Sequence of chain 1.M:
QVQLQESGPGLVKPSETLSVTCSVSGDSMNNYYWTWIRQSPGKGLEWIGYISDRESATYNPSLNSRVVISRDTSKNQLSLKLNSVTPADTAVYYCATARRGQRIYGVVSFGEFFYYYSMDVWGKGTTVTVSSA

Sequence of chain 1.A:
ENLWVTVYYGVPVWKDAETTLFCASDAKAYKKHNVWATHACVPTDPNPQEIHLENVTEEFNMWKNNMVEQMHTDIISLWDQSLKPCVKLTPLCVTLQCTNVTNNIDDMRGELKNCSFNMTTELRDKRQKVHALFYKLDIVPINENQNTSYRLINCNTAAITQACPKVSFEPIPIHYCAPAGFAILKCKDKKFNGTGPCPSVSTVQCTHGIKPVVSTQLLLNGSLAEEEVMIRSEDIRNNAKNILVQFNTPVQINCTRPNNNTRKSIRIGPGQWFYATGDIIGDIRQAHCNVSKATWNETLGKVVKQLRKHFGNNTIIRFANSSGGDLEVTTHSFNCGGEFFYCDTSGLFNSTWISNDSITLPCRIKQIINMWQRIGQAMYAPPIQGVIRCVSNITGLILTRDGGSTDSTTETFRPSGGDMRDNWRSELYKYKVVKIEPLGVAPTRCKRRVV

Binding-site contacts:
Ligand atom C4 contacts residue GLY106 of chain 1.M at 3.6 Å.
Ligand atom N2 contacts residue HIS288 of chain 1.A at 3.1 Å (h-bond).
Ligand atom C2 contacts residue HIS288 of chain 1.A at 3.9 Å.
Ligand atom O7 contacts residue ARG389 of chain 1.A at 4.0 Å.
Ligand atom C2 contacts residue ASN290 of chain 1.A at 2.4 Å.
Ligand atom N2 contacts residue ASN290 of chain 1.A at 2.9 Å (h-bond).
Ligand atom O2 contacts residue GLN45 of chain 1.P at 3.9 Å.
Ligand atom O3 contacts residue ASN44 of chain 1.P at 4.0 Å.
Ligand atom C8 contacts residue ASN290 of chain 1.A at 3.4 Å.
Ligand atom O7 contacts residue VAL108 of chain 1.M at 3.1 Å (h-bond).
Ligand atom O2 contacts residue ASP60 of chain 1.P at 3.7 Å.
Ligand atom C2 contacts residue ASP60 of chain 1.P at 3.8 Å.
Ligand atom C5 contacts residue ASN290 of chain 1.A at 3.7 Å.
Ligand atom O4 contacts residue ASP60 of chain 1.P at 3.1 Å (salt-bridge).
Ligand atom O3 contacts residue ASN43 of chain 1.P at 3.9 Å.
Ligand atom C1 contacts residue ASP60 of chain 1.P at 3.8 Å.
Ligand atom O3 contacts residue ASP60 of chain 1.P at 4.0 Å.
Ligand atom O4 contacts residue ILE61 of chain 1.P at 3.6 Å.
Ligand atom C2 contacts residue ARG103 of chain 1.M at 3.9 Å.
Ligand atom C3 contacts residue HIS288 of chain 1.A at 3.9 Å.
Ligand atom O6 contacts residue TYR105 of chain 1.M at 4.1 Å.
Ligand atom C7 contacts residue ASN290 of chain 1.A at 3.3 Å.
Ligand atom O7 contacts residue VAL107 of chain 1.M at 3.6 Å.
Ligand atom C1 contacts residue ASN290 of chain 1.A at 1.4 Å.
Ligand atom C2 contacts residue GLY106 of chain 1.M at 3.8 Å.
Ligand atom C4 contacts residue ASP60 of chain 1.P at 3.4 Å.
Ligand atom O5 contacts residue ASN290 of chain 1.A at 2.4 Å (h-bond).
Ligand atom O2 contacts residue ARG103 of chain 1.M at 2.7 Å (salt-bridge).
Ligand atom C3 contacts residue GLY106 of chain 1.M at 3.9 Å.
Ligand atom O3 contacts residue GLY106 of chain 1.M at 3.5 Å (h-bond).
Ligand atom O4 contacts residue VAL107 of chain 1.M at 4.0 Å.
Ligand atom O4 contacts residue ASN43 of chain 1.P at 3.5 Å (h-bond).
Ligand atom C3 contacts residue ILE104 of chain 1.M at 3.9 Å (hydrophobic).
Ligand atom O7 contacts residue GLY106 of chain 1.M at 4.0 Å.
Ligand atom O3 contacts residue ARG103 of chain 1.M at 3.5 Å (salt-bridge).
Ligand atom O2 contacts residue ASN44 of chain 1.P at 3.5 Å (h-bond).
Ligand atom C3 contacts residue ASN290 of chain 1.A at 3.8 Å.
Ligand atom C3 contacts residue ARG103 of chain 1.M at 3.9 Å.
Ligand atom C1 contacts residue HIS288 of chain 1.A at 4.1 Å.
Ligand atom O7 contacts residue THR256 of chain 1.A at 3.3 Å.

This small molecule binds to this protein.
Small molecule (SMILES): CC(=O)N[C@H]1[C@H](O[C@H]2[C@H](O)[C@@H](NC(C)=O)CO[C@@H]2CO)O[C@H](CO)[C@@H](O[C@@H]2O[C@H](CO[C@H]3O[C@H](CO)[C@@H](O)[C@H](O[C@H]4O[C@H](CO)[C@@H](O)[C@H](O)[C@@H]4O)[C@@H]3O)[C@@H](O)[C@H](O[C@H]3O[C@H](CO)[C@@H](O)[C@H](O[C@H]4O[C@H](CO)[C@@H](O)[C@H](O)[C@@H]4O)[C@@H]3O)[C@@H]2O)[C@@H]1O

Sequence of chain 1.P:
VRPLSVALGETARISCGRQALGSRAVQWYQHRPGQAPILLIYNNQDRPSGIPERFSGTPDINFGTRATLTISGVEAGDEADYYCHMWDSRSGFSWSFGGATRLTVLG